This protein binds this small molecule.
Small molecule (SMILES): CC(=O)N[C@@H]1[C@@H](O)[C@H](O)[C@@H](CO)O[C@H]1O

Sequence of chain 1.A:
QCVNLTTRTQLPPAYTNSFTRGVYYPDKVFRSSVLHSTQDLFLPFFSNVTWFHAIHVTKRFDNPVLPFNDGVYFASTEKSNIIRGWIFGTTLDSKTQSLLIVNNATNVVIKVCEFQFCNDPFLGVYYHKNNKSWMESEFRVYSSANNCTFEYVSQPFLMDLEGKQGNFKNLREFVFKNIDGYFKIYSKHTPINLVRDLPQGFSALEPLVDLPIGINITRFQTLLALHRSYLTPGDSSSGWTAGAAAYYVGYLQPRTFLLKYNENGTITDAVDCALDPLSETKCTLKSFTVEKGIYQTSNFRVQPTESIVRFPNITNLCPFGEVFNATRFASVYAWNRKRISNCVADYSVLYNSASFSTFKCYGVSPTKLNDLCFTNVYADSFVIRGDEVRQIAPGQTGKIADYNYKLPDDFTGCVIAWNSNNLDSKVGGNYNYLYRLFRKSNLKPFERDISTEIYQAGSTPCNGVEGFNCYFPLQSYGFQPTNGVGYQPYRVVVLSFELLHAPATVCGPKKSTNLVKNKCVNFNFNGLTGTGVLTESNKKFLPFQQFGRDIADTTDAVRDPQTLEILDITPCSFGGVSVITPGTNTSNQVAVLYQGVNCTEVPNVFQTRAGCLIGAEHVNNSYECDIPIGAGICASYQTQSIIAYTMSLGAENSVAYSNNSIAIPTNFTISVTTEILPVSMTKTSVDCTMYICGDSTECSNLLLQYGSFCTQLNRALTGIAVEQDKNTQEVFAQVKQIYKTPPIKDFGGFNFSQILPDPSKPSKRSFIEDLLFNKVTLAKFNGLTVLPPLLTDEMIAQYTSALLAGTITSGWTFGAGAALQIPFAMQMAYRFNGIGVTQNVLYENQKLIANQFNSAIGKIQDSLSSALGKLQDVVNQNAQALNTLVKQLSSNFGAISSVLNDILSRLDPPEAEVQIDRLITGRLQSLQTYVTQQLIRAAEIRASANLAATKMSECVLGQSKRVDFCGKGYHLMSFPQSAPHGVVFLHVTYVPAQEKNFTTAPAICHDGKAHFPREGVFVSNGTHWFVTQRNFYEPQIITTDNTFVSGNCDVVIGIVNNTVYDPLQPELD

Binding-site contacts:
Ligand atom C8 contacts residue GLU1103 of chain 1.A at 3.9 Å.
Ligand atom O7 contacts residue GLU1103 of chain 1.A at 4.4 Å.
Ligand atom C8 contacts residue ALA744 of chain 1.A at 4.1 Å (hydrophobic).
Ligand atom C2 contacts residue ASN1105 of chain 1.A at 2.4 Å.
Ligand atom C4 contacts residue ASN1105 of chain 1.A at 4.2 Å.
Ligand atom O7 contacts residue ASN1105 of chain 1.A at 2.8 Å (h-bond).
Ligand atom N2 contacts residue ASN1105 of chain 1.A at 3.0 Å (h-bond).
Ligand atom C3 contacts residue ASN1105 of chain 1.A at 3.8 Å.
Ligand atom C7 contacts residue LYS1104 of chain 1.A at 4.1 Å.
Ligand atom C8 contacts residue LYS1104 of chain 1.A at 3.6 Å.
Ligand atom C7 contacts residue ASN1105 of chain 1.A at 3.1 Å.
Ligand atom O7 contacts residue LYS1104 of chain 1.A at 4.0 Å.
Ligand atom C8 contacts residue ASN1105 of chain 1.A at 3.4 Å.
Ligand atom C5 contacts residue ASN1105 of chain 1.A at 3.6 Å.
Ligand atom C1 contacts residue ASN1105 of chain 1.A at 1.4 Å.
Ligand atom O5 contacts residue ASN1105 of chain 1.A at 2.3 Å (h-bond).